Binding-site contacts:
Ligand atom C7 contacts residue ASN12 of chain 1.A at 3.3 Å.
Ligand atom C1 contacts residue ASN12 of chain 1.A at 1.4 Å.
Ligand atom C8 contacts residue ASN12 of chain 1.A at 3.1 Å.
Ligand atom O5 contacts residue ASN12 of chain 1.A at 2.4 Å (h-bond).
Ligand atom C2 contacts residue ASN12 of chain 1.A at 2.6 Å.
Ligand atom C4 contacts residue ASN12 of chain 1.A at 4.3 Å.
Ligand atom C5 contacts residue ASN12 of chain 1.A at 3.7 Å.
Ligand atom N2 contacts residue ASN12 of chain 1.A at 3.1 Å (h-bond).
Ligand atom C8 contacts residue GLY13 of chain 1.A at 3.0 Å.
Ligand atom C3 contacts residue ASN12 of chain 1.A at 3.9 Å.
Ligand atom O7 contacts residue ASN12 of chain 1.A at 4.3 Å.

A protein and the small-molecule ligand that binds it are described below.
Small molecule (SMILES): CC(=O)N[C@@H]1[C@@H](O)[C@H](O)[C@@H](CO)O[C@H]1O

Sequence of chain 1.A:
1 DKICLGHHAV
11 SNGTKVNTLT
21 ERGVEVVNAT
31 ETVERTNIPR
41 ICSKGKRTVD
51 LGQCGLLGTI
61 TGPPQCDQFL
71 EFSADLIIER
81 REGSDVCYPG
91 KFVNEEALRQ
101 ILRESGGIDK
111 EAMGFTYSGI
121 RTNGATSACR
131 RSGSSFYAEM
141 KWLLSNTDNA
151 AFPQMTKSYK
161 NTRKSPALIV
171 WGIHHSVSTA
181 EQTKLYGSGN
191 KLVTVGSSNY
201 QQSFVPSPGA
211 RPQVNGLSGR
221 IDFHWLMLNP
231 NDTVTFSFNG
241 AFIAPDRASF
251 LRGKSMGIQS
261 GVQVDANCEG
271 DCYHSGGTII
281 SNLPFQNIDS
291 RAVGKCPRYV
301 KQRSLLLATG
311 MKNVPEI